The protein below binds the small molecule below.
Small molecule (SMILES): Nc1ccc(S(=O)(=O)N2CCN(CC(=O)N[C@@H](Cc3cc(F)cc(F)c3)c3nc4ccccc4c(=O)n3-c3ccc(S(=O)(=O)N4CCOCC4)cc3)C(=O)C2)cc1

Sequence of chain 1.H:
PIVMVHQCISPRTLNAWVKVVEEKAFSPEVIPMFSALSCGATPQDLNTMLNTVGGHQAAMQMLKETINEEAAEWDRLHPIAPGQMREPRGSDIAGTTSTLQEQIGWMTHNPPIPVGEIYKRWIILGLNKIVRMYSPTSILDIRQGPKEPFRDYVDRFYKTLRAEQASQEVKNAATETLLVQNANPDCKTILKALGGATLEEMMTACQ

Sequence of chain 1.I:
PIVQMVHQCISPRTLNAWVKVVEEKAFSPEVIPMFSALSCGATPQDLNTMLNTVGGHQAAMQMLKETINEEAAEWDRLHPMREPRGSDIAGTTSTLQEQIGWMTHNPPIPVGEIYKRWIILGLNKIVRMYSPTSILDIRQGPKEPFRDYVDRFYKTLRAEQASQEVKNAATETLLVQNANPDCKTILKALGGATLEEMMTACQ

Binding-site contacts:
Ligand atom F1 contacts residue MET66 of chain 1.I at 3.2 Å.
Ligand atom O6 contacts residue ASN74 of chain 1.I at 3.3 Å (h-bond).
Ligand atom C37 contacts residue SER102 of chain 1.I at 3.4 Å.
Ligand atom O8 contacts residue ASN74 of chain 1.I at 3.0 Å (h-bond).
Ligand atom C34 contacts residue TYR130 of chain 1.I at 3.4 Å (hydrophobic).
Ligand atom O1 contacts residue ARG173 of chain 1.H at 3.4 Å (salt-bridge).
Ligand atom C15 contacts residue ASN57 of chain 1.I at 3.5 Å.
Ligand atom C17 contacts residue ASN57 of chain 1.I at 3.3 Å.
Ligand atom C4 contacts residue TYR169 of chain 1.H at 3.3 Å (hydrophobic).
Ligand atom C19 contacts residue MET66 of chain 1.I at 3.2 Å (hydrophobic).
Ligand atom C10 contacts residue GLN179 of chain 1.H at 3.2 Å.
Ligand atom F2 contacts residue LEU69 of chain 1.I at 3.4 Å.
Ligand atom C7 contacts residue GLN67 of chain 1.I at 3.5 Å.
Ligand atom C6 contacts residue GLN179 of chain 1.H at 3.2 Å.
Ligand atom O7 contacts residue SER102 of chain 1.I at 3.3 Å.
Ligand atom C6 contacts residue LYS182 of chain 1.H at 3.5 Å.
Ligand atom C25 contacts residue GLY106 of chain 1.I at 3.4 Å.
Ligand atom N4 contacts residue ASN57 of chain 1.I at 2.8 Å (h-bond).
Ligand atom O3 contacts residue GLN67 of chain 1.I at 3.1 Å (h-bond).
Ligand atom N1 contacts residue THR186 of chain 1.H at 3.5 Å (h-bond).
Ligand atom C3 contacts residue TYR169 of chain 1.H at 3.1 Å (hydrophobic).
Ligand atom N6 contacts residue ASN57 of chain 1.I at 3.0 Å (h-bond).
Ligand atom O2 contacts residue ARG173 of chain 1.H at 3.4 Å.
Ligand atom S2 contacts residue ASN74 of chain 1.I at 3.4 Å (h-bond).
Ligand atom C22 contacts residue ASN53 of chain 1.I at 3.3 Å.
Ligand atom N1 contacts residue ASN183 of chain 1.H at 3.0 Å (h-bond).
Ligand atom C1 contacts residue ASN183 of chain 1.H at 3.3 Å.
Ligand atom F2 contacts residue ILE73 of chain 1.I at 3.4 Å.
Ligand atom O1 contacts residue TYR169 of chain 1.H at 3.5 Å (h-bond).
Ligand atom C3 contacts residue GLN67 of chain 1.I at 3.4 Å.
Ligand atom O5 contacts residue THR107 of chain 1.I at 2.9 Å (h-bond).
Ligand atom O4 contacts residue LYS70 of chain 1.I at 2.9 Å.
Ligand atom C15 contacts residue ASN53 of chain 1.I at 3.5 Å.
Ligand atom F2 contacts residue LYS70 of chain 1.I at 3.3 Å.
Ligand atom C11 contacts residue ASN57 of chain 1.I at 3.5 Å.
Ligand atom C34 contacts residue ASN53 of chain 1.I at 3.4 Å.
Ligand atom O6 contacts residue ILE73 of chain 1.I at 3.1 Å.
Ligand atom O6 contacts residue LYS70 of chain 1.I at 3.5 Å (salt-bridge).
Ligand atom O5 contacts residue GLY106 of chain 1.I at 3.2 Å (h-bond).
Ligand atom O2 contacts residue LYS182 of chain 1.H at 3.1 Å.